Binding-site contacts:
Ligand atom C3 contacts residue ASN601 of chain 1.B at 3.8 Å.
Ligand atom C5 contacts residue ASN601 of chain 1.B at 3.7 Å.
Ligand atom C1 contacts residue ASN601 of chain 1.B at 1.4 Å.
Ligand atom N2 contacts residue ASN601 of chain 1.B at 3.0 Å (h-bond).
Ligand atom C4 contacts residue ASN601 of chain 1.B at 4.2 Å.
Ligand atom O7 contacts residue THR602 of chain 1.B at 4.2 Å.
Ligand atom O7 contacts residue ASN601 of chain 1.B at 3.1 Å (h-bond).
Ligand atom C2 contacts residue ASN601 of chain 1.B at 2.5 Å.
Ligand atom O5 contacts residue ASN601 of chain 1.B at 2.3 Å (h-bond).
Ligand atom C7 contacts residue ASN601 of chain 1.B at 3.3 Å.

This protein binds this small molecule.
Small molecule (SMILES): CC(=O)N[C@@H]1[C@@H](O)[C@H](O)[C@@H](CO)O[C@H]1O

Sequence of chain 1.B:
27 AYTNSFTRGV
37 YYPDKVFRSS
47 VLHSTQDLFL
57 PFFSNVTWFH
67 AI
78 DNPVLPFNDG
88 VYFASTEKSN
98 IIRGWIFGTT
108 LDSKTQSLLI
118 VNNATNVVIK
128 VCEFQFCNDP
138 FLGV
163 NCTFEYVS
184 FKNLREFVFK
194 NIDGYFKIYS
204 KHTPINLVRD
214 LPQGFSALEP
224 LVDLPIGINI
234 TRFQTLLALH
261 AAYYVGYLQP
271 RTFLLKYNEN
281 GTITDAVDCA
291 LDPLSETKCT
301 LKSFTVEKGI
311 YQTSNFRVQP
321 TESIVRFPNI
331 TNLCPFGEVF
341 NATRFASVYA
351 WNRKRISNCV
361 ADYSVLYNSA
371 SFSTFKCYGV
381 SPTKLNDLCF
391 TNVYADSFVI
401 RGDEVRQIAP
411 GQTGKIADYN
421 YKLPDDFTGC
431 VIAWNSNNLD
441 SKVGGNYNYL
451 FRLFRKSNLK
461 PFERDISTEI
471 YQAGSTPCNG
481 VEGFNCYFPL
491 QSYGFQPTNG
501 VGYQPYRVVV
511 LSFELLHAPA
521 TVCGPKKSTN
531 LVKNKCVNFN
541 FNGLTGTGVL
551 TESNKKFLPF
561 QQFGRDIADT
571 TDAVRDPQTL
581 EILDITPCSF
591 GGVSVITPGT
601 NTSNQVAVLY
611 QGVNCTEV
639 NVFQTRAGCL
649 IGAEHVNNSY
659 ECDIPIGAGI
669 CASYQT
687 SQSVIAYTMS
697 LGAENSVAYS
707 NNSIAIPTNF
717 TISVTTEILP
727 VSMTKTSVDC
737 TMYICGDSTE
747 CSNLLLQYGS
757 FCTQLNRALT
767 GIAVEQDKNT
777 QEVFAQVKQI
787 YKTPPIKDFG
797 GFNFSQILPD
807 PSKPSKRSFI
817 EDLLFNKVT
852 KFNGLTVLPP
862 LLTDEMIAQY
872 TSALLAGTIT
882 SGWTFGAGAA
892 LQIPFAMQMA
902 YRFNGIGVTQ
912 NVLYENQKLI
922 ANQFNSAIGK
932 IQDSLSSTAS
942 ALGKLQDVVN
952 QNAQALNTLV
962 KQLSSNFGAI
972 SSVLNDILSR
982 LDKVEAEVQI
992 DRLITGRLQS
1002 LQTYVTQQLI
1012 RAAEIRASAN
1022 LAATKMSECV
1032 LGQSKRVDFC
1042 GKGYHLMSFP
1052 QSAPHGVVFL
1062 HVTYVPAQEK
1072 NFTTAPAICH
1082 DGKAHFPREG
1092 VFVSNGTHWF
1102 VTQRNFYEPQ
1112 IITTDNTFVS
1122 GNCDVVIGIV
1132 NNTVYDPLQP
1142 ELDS